The protein below binds the small molecule below.
Small molecule (SMILES): CCO/N=C/c1ccc(OCC[C@@H](C)CCN2CCN(c3ccncc3)C2=O)cc1

Binding-site contacts:
Ligand atom CAA contacts residue PRO177 of chain 24.A at 3.2 Å (hydrophobic).
Ligand atom NBD contacts residue ASN228 of chain 24.A at 3.9 Å.
Ligand atom CAM contacts residue PHE155 of chain 24.A at 3.8 Å (hydrophobic).
Ligand atom CAS contacts residue ASN228 of chain 24.A at 3.8 Å.
Ligand atom OAW contacts residue MET195 of chain 24.A at 3.2 Å.
Ligand atom CAK contacts residue PHE135 of chain 24.A at 3.7 Å (hydrophobic).
Ligand atom CAA contacts residue TYR153 of chain 24.A at 3.9 Å (hydrophobic).
Ligand atom CAL contacts residue PHE155 of chain 24.A at 3.7 Å (hydrophobic).
Ligand atom NBC contacts residue TRP203 of chain 24.A at 3.8 Å.
Ligand atom CAH contacts residue THR114 of chain 24.A at 3.8 Å.
Ligand atom CAO contacts residue ILE111 of chain 24.A at 3.8 Å (hydrophobic).
Ligand atom CBA contacts residue ASN228 of chain 24.A at 3.7 Å.
Ligand atom CAG contacts residue ASN228 of chain 24.A at 3.2 Å.
Ligand atom CAF contacts residue THR114 of chain 24.A at 3.6 Å.
Ligand atom CAS contacts residue TRP203 of chain 24.A at 3.4 Å (hydrophobic).
Ligand atom NAT contacts residue PHE155 of chain 24.A at 3.9 Å.
Ligand atom CAF contacts residue ASP112 of chain 24.A at 3.6 Å.
Ligand atom CAX contacts residue TRP203 of chain 24.A at 3.5 Å (hydrophobic).
Ligand atom CAJ contacts residue PHE155 of chain 24.A at 3.7 Å (hydrophobic).
Ligand atom OAC contacts residue ASP112 of chain 24.A at 3.7 Å.
Ligand atom CAS contacts residue TYR201 of chain 24.A at 3.6 Å (hydrophobic).
Ligand atom NBD contacts residue TRP203 of chain 24.A at 3.2 Å.
Ligand atom CAH contacts residue ASP112 of chain 24.A at 3.4 Å.
Ligand atom CAR contacts residue TYR201 of chain 24.A at 3.4 Å (hydrophobic).
Ligand atom CAI contacts residue VAL192 of chain 24.A at 3.8 Å (hydrophobic).
Ligand atom CAE contacts residue ASN228 of chain 24.A at 3.4 Å.
Ligand atom CAD contacts residue PHE137 of chain 24.A at 3.8 Å (hydrophobic).
Ligand atom CBA contacts residue TRP203 of chain 24.A at 3.5 Å (hydrophobic).
Ligand atom CAG contacts residue GLN202 of chain 24.A at 3.4 Å.
Ligand atom CAN contacts residue ILE111 of chain 24.A at 3.6 Å (hydrophobic).
Ligand atom CAA contacts residue VAL179 of chain 24.A at 3.4 Å (hydrophobic).
Ligand atom CAA contacts residue SER178 of chain 24.A at 3.5 Å.
Ligand atom OAC contacts residue ILE113 of chain 24.A at 3.3 Å (h-bond).
Ligand atom OAC contacts residue TRP203 of chain 24.A at 3.9 Å.
Ligand atom CAN contacts residue PHE135 of chain 24.A at 3.7 Å (hydrophobic).
Ligand atom CAE contacts residue GLN202 of chain 24.A at 3.4 Å.
Ligand atom CAG contacts residue TRP203 of chain 24.A at 3.7 Å (hydrophobic).
Ligand atom CAI contacts residue PHE135 of chain 24.A at 3.7 Å (hydrophobic).
Ligand atom CAJ contacts residue ILE24 of chain 24.C at 3.9 Å (hydrophobic).
Ligand atom CAM contacts residue PRO177 of chain 24.A at 3.7 Å (hydrophobic).

Sequence of chain 24.A:
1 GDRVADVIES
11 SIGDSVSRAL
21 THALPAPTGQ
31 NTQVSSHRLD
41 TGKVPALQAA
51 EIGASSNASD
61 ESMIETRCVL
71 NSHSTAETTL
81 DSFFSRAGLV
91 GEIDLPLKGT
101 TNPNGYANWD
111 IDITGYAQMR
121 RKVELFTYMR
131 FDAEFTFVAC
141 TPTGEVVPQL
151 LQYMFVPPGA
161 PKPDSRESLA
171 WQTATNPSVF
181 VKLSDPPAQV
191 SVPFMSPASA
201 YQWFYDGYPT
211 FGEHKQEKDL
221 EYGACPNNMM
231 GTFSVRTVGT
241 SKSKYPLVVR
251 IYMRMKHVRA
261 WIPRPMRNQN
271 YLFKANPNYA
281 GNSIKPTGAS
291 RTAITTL

Sequence of chain 24.C:
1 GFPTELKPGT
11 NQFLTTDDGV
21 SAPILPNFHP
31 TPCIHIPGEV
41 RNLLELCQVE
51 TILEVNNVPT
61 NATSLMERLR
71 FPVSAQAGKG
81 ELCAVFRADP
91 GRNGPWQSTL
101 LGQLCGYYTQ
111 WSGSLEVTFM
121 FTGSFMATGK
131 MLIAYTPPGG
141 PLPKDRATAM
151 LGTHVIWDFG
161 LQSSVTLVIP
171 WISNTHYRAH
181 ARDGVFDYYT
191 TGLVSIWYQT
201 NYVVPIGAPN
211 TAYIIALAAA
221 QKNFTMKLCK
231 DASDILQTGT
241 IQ

Sequence of chain 25.C:
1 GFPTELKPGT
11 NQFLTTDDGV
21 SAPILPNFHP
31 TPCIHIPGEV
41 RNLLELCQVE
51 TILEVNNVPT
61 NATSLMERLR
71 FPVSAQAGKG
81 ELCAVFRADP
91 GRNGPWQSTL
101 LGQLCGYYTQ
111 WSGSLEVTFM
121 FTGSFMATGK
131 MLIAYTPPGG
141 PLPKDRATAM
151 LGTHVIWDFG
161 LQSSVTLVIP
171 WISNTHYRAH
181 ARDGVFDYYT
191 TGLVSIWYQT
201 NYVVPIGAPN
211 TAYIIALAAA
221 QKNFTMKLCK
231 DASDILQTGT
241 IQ